The small molecule below binds the protein below.
Small molecule (SMILES): C[C@H](NC(=O)Cc1cc(F)cc(F)c1)C(=O)N[C@H]1CC=C[C@H](c2ccccc2)N(C)C1=O

Sequence of chain 1.B:
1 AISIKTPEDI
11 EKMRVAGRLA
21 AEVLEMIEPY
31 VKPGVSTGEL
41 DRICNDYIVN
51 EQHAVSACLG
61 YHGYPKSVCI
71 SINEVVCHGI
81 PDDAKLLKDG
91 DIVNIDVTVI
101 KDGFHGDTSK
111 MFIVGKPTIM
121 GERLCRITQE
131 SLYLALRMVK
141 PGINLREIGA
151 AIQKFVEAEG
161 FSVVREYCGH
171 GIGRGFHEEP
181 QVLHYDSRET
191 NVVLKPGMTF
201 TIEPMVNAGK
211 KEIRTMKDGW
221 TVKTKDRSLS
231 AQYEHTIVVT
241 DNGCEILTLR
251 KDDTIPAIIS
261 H

Binding-site contacts:
Ligand atom N6 contacts residue CYS168 of chain 1.B at 2.8 Å (h-bond).
Ligand atom O16 contacts residue CYS168 of chain 1.B at 3.0 Å (h-bond).
Ligand atom O5 contacts residue HIS78 of chain 1.B at 2.8 Å (h-bond).
Ligand atom C7 contacts residue CYS168 of chain 1.B at 3.6 Å (hydrophobic).
Ligand atom F34 contacts residue CYS69 of chain 1.B at 3.3 Å.
Ligand atom C2 contacts residue HIS78 of chain 1.B at 4.0 Å.
Ligand atom F35 contacts residue TYR61 of chain 1.B at 3.7 Å.
Ligand atom C1 contacts residue MET205 of chain 1.B at 3.9 Å (hydrophobic).
Ligand atom O26 contacts residue HIS177 of chain 1.B at 2.9 Å (h-bond).
Ligand atom C9 contacts residue CYS168 of chain 1.B at 3.8 Å (hydrophobic).
Ligand atom C31 contacts residue TRP220 of chain 1.B at 4.0 Å (hydrophobic).
Ligand atom F34 contacts residue CYS58 of chain 1.B at 3.3 Å.
Ligand atom N24 contacts residue HIS78 of chain 1.B at 3.4 Å (h-bond).
Ligand atom C27 contacts residue ASP96 of chain 1.B at 3.5 Å.
Ligand atom C4 contacts residue CYS168 of chain 1.B at 3.8 Å (hydrophobic).
Ligand atom C29 contacts residue HIS177 of chain 1.B at 3.8 Å.
Ligand atom C29 contacts residue HIS78 of chain 1.B at 3.5 Å.
Ligand atom C2 contacts residue CYS168 of chain 1.B at 3.9 Å (hydrophobic).
Ligand atom C25 contacts residue HIS177 of chain 1.B at 3.9 Å.
Ligand atom C4 contacts residue HIS78 of chain 1.B at 3.8 Å.
Ligand atom O16 contacts residue TYR167 of chain 1.B at 3.2 Å.
Ligand atom C28 contacts residue HIS78 of chain 1.B at 3.8 Å.
Ligand atom C33 contacts residue CYS58 of chain 1.B at 3.8 Å (hydrophobic).
Ligand atom F35 contacts residue HIS177 of chain 1.B at 4.0 Å.
Ligand atom C2 contacts residue GLU203 of chain 1.B at 3.2 Å.
Ligand atom C17 contacts residue TYR167 of chain 1.B at 3.7 Å (hydrophobic).
Ligand atom C33 contacts residue CYS69 of chain 1.B at 3.2 Å (hydrophobic).
Ligand atom C32 contacts residue CYS69 of chain 1.B at 3.5 Å (hydrophobic).
Ligand atom C28 contacts residue PHE176 of chain 1.B at 3.7 Å (hydrophobic).
Ligand atom C33 contacts residue PHE176 of chain 1.B at 3.8 Å (hydrophobic).
Ligand atom C17 contacts residue GLU166 of chain 1.B at 3.5 Å.
Ligand atom C1 contacts residue GLU203 of chain 1.B at 3.4 Å.
Ligand atom O26 contacts residue MN1 of chain 1.E at 3.5 Å.
Ligand atom F35 contacts residue TRP220 of chain 1.B at 3.4 Å.
Ligand atom N24 contacts residue GLU203 of chain 1.B at 3.7 Å.
Ligand atom C20 contacts residue HIS78 of chain 1.B at 4.0 Å.
Ligand atom C9 contacts residue HIS177 of chain 1.B at 3.8 Å.
Ligand atom O26 contacts residue HIS170 of chain 1.B at 3.5 Å (h-bond).
Ligand atom F34 contacts residue TYR64 of chain 1.B at 3.2 Å.
Ligand atom C32 contacts residue CYS58 of chain 1.B at 3.8 Å (hydrophobic).